This small molecule binds to this protein.
Small molecule (SMILES): C[C@H](NC(=O)O)C(=O)O

Sequence of chain 1.A:
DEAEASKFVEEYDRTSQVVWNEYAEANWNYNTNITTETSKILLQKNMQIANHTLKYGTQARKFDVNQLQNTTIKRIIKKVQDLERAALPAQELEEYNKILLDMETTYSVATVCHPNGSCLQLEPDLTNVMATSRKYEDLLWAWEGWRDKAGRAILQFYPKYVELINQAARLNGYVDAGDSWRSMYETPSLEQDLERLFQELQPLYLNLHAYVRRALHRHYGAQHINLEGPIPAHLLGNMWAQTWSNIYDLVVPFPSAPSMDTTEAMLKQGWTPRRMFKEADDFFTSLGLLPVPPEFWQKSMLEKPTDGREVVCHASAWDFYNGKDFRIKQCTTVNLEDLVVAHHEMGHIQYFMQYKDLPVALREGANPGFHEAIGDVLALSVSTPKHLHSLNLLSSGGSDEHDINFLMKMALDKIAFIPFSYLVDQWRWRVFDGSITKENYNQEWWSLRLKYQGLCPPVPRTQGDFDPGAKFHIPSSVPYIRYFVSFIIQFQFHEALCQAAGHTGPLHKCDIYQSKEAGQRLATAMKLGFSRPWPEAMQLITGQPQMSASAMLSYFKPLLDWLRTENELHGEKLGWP

Binding-site contacts:
Ligand atom C contacts residue HIS317 of chain 1.A at 4.2 Å.
Ligand atom OD1 contacts residue ACT1 of chain 1.D at 3.4 Å.
Ligand atom C1 contacts residue TYR487 of chain 1.A at 4.2 Å (hydrophobic).
Ligand atom O contacts residue LYS475 of chain 1.A at 4.3 Å.
Ligand atom CB contacts residue PHE421 of chain 1.A at 4.3 Å (hydrophobic).
Ligand atom C contacts residue TYR484 of chain 1.A at 4.1 Å (hydrophobic).
Ligand atom CA contacts residue HIS477 of chain 1.A at 4.4 Å.
Ligand atom CB contacts residue TYR487 of chain 1.A at 3.9 Å (hydrophobic).
Ligand atom OD1 contacts residue HIS317 of chain 1.A at 3.3 Å (h-bond).
Ligand atom OXT contacts residue HIS477 of chain 1.A at 3.2 Å.
Ligand atom OD2 contacts residue ZN1 of chain 1.E at 4.2 Å.
Ligand atom OD2 contacts residue GLU348 of chain 1.A at 3.3 Å (salt-bridge).
Ligand atom C contacts residue HIS477 of chain 1.A at 3.5 Å.
Ligand atom N contacts residue TYR487 of chain 1.A at 3.9 Å.
Ligand atom N contacts residue HIS347 of chain 1.A at 4.4 Å.
Ligand atom OD1 contacts residue ALA318 of chain 1.A at 4.3 Å.
Ligand atom O contacts residue GLN245 of chain 1.A at 4.4 Å.
Ligand atom CA contacts residue TYR487 of chain 1.A at 3.5 Å (hydrophobic).
Ligand atom OD2 contacts residue HIS347 of chain 1.A at 3.6 Å.
Ligand atom OD2 contacts residue ALA318 of chain 1.A at 4.2 Å.
Ligand atom CB contacts residue GLN245 of chain 1.A at 4.5 Å.
Ligand atom C contacts residue LYS475 of chain 1.A at 4.1 Å.
Ligand atom C1 contacts residue HIS347 of chain 1.A at 4.4 Å.
Ligand atom O contacts residue HIS477 of chain 1.A at 3.8 Å.
Ligand atom OD1 contacts residue HIS477 of chain 1.A at 3.6 Å.
Ligand atom C1 contacts residue ACT1 of chain 1.D at 3.6 Å.
Ligand atom C1 contacts residue HIS317 of chain 1.A at 4.0 Å.
Ligand atom C1 contacts residue GLU348 of chain 1.A at 4.5 Å.
Ligand atom OD2 contacts residue ACT1 of chain 1.D at 3.2 Å (h-bond).
Ligand atom OXT contacts residue TYR484 of chain 1.A at 3.1 Å (h-bond).
Ligand atom OXT contacts residue GLN245 of chain 1.A at 3.4 Å (h-bond).
Ligand atom O contacts residue HIS317 of chain 1.A at 3.1 Å (h-bond).
Ligand atom C contacts residue GLN245 of chain 1.A at 4.0 Å.
Ligand atom OD1 contacts residue TYR487 of chain 1.A at 3.6 Å.
Ligand atom OXT contacts residue LYS475 of chain 1.A at 3.0 Å (salt-bridge).